Sequence of chain 1.A:
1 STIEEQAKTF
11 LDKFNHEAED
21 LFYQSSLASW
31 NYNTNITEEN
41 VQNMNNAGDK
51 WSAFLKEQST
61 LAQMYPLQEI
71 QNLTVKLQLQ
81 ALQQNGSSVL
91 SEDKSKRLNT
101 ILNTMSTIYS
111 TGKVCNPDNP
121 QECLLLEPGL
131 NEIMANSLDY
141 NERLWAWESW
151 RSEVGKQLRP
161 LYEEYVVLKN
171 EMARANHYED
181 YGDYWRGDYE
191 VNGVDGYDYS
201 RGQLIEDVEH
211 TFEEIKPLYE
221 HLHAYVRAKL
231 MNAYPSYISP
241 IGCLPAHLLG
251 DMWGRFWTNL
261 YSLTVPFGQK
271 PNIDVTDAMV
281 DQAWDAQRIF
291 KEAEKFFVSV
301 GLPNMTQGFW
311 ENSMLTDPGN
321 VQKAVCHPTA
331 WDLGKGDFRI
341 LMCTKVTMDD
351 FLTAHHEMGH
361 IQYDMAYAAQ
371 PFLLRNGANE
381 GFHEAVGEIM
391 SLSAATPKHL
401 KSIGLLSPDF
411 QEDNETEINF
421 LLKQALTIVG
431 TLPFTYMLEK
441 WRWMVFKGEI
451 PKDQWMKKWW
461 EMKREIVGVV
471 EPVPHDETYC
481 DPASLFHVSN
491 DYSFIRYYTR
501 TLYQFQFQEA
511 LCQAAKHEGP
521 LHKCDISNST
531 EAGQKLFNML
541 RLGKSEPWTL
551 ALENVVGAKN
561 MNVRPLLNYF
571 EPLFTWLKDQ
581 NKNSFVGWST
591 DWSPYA

Binding-site contacts:
Ligand atom C1 contacts residue ASN72 of chain 1.A at 1.4 Å.
Ligand atom C3 contacts residue THR97 of chain 1.C at 4.0 Å.
Ligand atom C2 contacts residue ASN72 of chain 1.A at 2.5 Å.
Ligand atom C2 contacts residue LYS8 of chain 1.A at 4.1 Å.
Ligand atom O3 contacts residue THR97 of chain 1.C at 3.6 Å.
Ligand atom N2 contacts residue ASN72 of chain 1.A at 2.9 Å (h-bond).
Ligand atom C3 contacts residue ASN72 of chain 1.A at 3.8 Å.
Ligand atom O6 contacts residue LYS8 of chain 1.A at 3.6 Å (salt-bridge).
Ligand atom O6 contacts residue ARG90 of chain 1.C at 4.1 Å.
Ligand atom O4 contacts residue THR97 of chain 1.C at 4.2 Å.
Ligand atom C7 contacts residue ASN72 of chain 1.A at 3.8 Å.
Ligand atom O5 contacts residue ASN72 of chain 1.A at 2.3 Å (h-bond).
Ligand atom C4 contacts residue ASN72 of chain 1.A at 4.2 Å.
Ligand atom C5 contacts residue ASN72 of chain 1.A at 3.6 Å.
Ligand atom C5 contacts residue LYS8 of chain 1.A at 4.2 Å.
Ligand atom C6 contacts residue LYS8 of chain 1.A at 4.4 Å.
Ligand atom C4 contacts residue THR97 of chain 1.C at 3.6 Å.
Ligand atom O7 contacts residue ASN72 of chain 1.A at 4.3 Å.
Ligand atom O5 contacts residue LYS8 of chain 1.A at 3.1 Å (salt-bridge).
Ligand atom O5 contacts residue VAL75 of chain 1.A at 4.3 Å.
Ligand atom C1 contacts residue LYS8 of chain 1.A at 3.6 Å.
Ligand atom C2 contacts residue THR97 of chain 1.C at 4.3 Å.
Ligand atom C1 contacts residue VAL75 of chain 1.A at 4.5 Å (hydrophobic).
Ligand atom O2 contacts residue THR97 of chain 1.C at 3.3 Å.

This small molecule binds to this protein.
Small molecule (SMILES): CC(=O)N[C@H]1[C@H](O[C@H]2[C@H](O)[C@@H](NC(C)=O)CO[C@@H]2CO)O[C@H](CO)[C@@H](O[C@@H]2O[C@H](CO)[C@@H](O)[C@H](O)[C@@H]2O)[C@@H]1O

Sequence of chain 1.C:
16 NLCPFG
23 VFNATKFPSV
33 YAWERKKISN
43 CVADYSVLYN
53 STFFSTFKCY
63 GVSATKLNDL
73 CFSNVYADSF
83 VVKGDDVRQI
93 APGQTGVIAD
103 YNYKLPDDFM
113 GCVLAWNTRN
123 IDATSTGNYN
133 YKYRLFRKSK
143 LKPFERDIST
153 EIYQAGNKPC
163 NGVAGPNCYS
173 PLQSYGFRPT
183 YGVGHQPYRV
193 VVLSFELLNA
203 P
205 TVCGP